Sequence of chain 1.B:
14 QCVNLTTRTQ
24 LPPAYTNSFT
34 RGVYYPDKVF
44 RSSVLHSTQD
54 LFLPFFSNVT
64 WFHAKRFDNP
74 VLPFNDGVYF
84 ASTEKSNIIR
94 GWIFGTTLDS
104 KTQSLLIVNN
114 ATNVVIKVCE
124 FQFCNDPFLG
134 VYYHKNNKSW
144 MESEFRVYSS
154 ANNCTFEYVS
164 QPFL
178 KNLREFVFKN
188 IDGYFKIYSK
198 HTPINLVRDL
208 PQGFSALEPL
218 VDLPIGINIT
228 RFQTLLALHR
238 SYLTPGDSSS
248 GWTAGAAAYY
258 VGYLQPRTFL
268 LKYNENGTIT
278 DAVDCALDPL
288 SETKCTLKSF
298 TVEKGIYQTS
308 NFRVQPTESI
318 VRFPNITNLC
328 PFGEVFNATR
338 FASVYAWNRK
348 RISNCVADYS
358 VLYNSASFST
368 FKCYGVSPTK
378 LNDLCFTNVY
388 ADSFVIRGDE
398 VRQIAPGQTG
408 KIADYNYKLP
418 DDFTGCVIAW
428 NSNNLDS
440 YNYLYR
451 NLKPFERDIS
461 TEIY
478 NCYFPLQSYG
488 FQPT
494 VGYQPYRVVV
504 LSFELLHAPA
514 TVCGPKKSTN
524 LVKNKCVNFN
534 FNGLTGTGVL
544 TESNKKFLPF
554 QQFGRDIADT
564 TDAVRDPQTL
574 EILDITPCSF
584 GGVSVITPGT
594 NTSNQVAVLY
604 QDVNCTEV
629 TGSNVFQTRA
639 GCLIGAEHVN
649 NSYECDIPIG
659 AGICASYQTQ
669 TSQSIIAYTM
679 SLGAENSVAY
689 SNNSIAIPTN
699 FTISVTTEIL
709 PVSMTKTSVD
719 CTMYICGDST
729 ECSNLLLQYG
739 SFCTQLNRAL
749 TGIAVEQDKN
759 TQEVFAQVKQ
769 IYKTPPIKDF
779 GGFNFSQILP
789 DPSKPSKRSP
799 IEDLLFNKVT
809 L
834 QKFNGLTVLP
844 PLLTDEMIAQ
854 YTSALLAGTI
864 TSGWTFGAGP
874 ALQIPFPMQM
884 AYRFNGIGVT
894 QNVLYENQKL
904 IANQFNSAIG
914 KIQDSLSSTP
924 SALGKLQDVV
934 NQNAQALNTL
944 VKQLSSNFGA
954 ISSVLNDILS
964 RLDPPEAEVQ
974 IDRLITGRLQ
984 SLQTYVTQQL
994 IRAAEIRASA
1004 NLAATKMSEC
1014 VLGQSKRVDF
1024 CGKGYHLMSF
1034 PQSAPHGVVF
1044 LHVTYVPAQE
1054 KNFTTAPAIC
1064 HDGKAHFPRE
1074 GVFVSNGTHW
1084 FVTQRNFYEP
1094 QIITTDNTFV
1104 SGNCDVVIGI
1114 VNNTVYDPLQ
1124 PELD

This protein binds this small molecule.
Small molecule (SMILES): CC(=O)N[C@@H]1[C@@H](O)[C@H](O)[C@@H](CO)O[C@H]1O

Binding-site contacts:
Ligand atom C1 contacts residue ASN1115 of chain 1.B at 1.4 Å.
Ligand atom C7 contacts residue ASN1115 of chain 1.B at 3.6 Å.
Ligand atom O5 contacts residue ASN1115 of chain 1.B at 2.3 Å (h-bond).
Ligand atom O7 contacts residue ASN1115 of chain 1.B at 3.9 Å.
Ligand atom C2 contacts residue ASN1115 of chain 1.B at 2.4 Å.
Ligand atom O6 contacts residue ASN1115 of chain 1.B at 4.4 Å.
Ligand atom C3 contacts residue ASN1115 of chain 1.B at 3.8 Å.
Ligand atom C4 contacts residue ASN1115 of chain 1.B at 4.2 Å.
Ligand atom N2 contacts residue ASN1115 of chain 1.B at 2.9 Å (h-bond).
Ligand atom C5 contacts residue ASN1115 of chain 1.B at 3.6 Å.